This small molecule binds to this protein.
Small molecule (SMILES): CC(=O)N[C@@H]1[C@@H](O)[C@H](O)[C@@H](CO)O[C@H]1O

Binding-site contacts:
Ligand atom O7 contacts residue ASN100 of chain 1.B at 3.9 Å.
Ligand atom C6 contacts residue SER102 of chain 1.B at 4.1 Å.
Ligand atom C3 contacts residue ASN100 of chain 1.B at 3.8 Å.
Ligand atom C2 contacts residue ASN100 of chain 1.B at 2.4 Å.
Ligand atom O5 contacts residue ASN100 of chain 1.B at 2.4 Å (h-bond).
Ligand atom O5 contacts residue SER102 of chain 1.B at 3.7 Å.
Ligand atom N2 contacts residue ASN100 of chain 1.B at 2.9 Å (h-bond).
Ligand atom C5 contacts residue ASN100 of chain 1.B at 3.7 Å.
Ligand atom C7 contacts residue ASN100 of chain 1.B at 3.6 Å.
Ligand atom O5 contacts residue TRP103 of chain 1.B at 4.5 Å.
Ligand atom O6 contacts residue SER102 of chain 1.B at 2.9 Å (h-bond).
Ligand atom C4 contacts residue ASN100 of chain 1.B at 4.2 Å.
Ligand atom C1 contacts residue ASN100 of chain 1.B at 1.4 Å.
Ligand atom O6 contacts residue TYR127 of chain 1.B at 4.1 Å.
Ligand atom C5 contacts residue SER102 of chain 1.B at 4.2 Å.
Ligand atom C1 contacts residue SER102 of chain 1.B at 4.0 Å.

Sequence of chain 1.B:
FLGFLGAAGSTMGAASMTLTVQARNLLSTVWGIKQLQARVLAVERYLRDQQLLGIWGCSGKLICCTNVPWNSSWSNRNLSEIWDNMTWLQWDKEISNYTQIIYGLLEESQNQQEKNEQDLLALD